The small molecule below binds the protein below.
Small molecule (SMILES): CC(=O)N[C@H]1[C@H](O[C@H]2[C@H](O)[C@@H](NC(C)=O)CO[C@@H]2CO)O[C@H](CO)[C@@H](O)[C@@H]1O

Sequence of chain 1.O:
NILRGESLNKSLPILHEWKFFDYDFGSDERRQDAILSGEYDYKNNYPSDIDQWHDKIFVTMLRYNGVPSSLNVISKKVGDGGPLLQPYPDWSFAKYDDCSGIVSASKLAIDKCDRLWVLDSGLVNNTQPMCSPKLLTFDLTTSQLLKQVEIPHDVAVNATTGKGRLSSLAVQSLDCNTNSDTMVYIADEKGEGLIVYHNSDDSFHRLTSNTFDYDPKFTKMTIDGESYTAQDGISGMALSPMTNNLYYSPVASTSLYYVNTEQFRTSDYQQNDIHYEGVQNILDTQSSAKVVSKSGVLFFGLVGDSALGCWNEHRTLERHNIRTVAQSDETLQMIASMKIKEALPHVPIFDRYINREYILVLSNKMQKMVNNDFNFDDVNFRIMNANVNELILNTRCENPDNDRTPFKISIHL

Binding-site contacts:
Ligand atom C8 contacts residue VAL143 of chain 1.O at 3.6 Å (hydrophobic).
Ligand atom O4 contacts residue ASN84 of chain 1.O at 4.4 Å.
Ligand atom C5 contacts residue ASN144 of chain 1.O at 3.7 Å.
Ligand atom O7 contacts residue TYR83 of chain 1.O at 4.4 Å.
Ligand atom O5 contacts residue ASN144 of chain 1.O at 2.4 Å (h-bond).
Ligand atom C2 contacts residue ASN144 of chain 1.O at 2.5 Å.
Ligand atom C3 contacts residue ASN144 of chain 1.O at 3.8 Å.
Ligand atom C8 contacts residue GLN147 of chain 1.O at 4.3 Å.
Ligand atom N2 contacts residue GLN147 of chain 1.O at 3.7 Å.
Ligand atom O7 contacts residue ASN84 of chain 1.O at 3.7 Å.
Ligand atom C2 contacts residue GLN147 of chain 1.O at 4.2 Å.
Ligand atom C7 contacts residue ASN144 of chain 1.O at 3.1 Å.
Ligand atom N2 contacts residue ASN144 of chain 1.O at 2.9 Å (h-bond).
Ligand atom C1 contacts residue ASN144 of chain 1.O at 1.4 Å.
Ligand atom C6 contacts residue ASN84 of chain 1.O at 4.2 Å.
Ligand atom C5 contacts residue ASN84 of chain 1.O at 3.8 Å.
Ligand atom C8 contacts residue MET149 of chain 1.O at 4.5 Å (hydrophobic).
Ligand atom C8 contacts residue ASN144 of chain 1.O at 3.9 Å.
Ligand atom O7 contacts residue ASN144 of chain 1.O at 3.1 Å (h-bond).
Ligand atom C4 contacts residue ASN144 of chain 1.O at 4.2 Å.